Binding-site contacts:
Ligand atom C6 contacts residue GLY300 of chain 1.B at 3.5 Å.
Ligand atom C5 contacts residue HEM1 of chain 1.F at 3.5 Å.
Ligand atom C3 contacts residue VAL281 of chain 1.B at 3.5 Å (hydrophobic).
Ligand atom C26 contacts residue ARG317 of chain 1.B at 3.4 Å.
Ligand atom F12 contacts residue HEM1 of chain 1.F at 3.4 Å.
Ligand atom O22 contacts residue TYR302 of chain 1.B at 3.5 Å (h-bond).
Ligand atom N7 contacts residue HEM1 of chain 1.F at 3.3 Å.
Ligand atom N11 contacts residue GLU306 of chain 1.B at 2.9 Å (salt-bridge).
Ligand atom N9 contacts residue GLU306 of chain 1.B at 2.6 Å (salt-bridge).
Ligand atom C3 contacts residue HEM1 of chain 1.F at 3.3 Å.
Ligand atom C1 contacts residue HEM1 of chain 1.F at 3.3 Å.
Ligand atom C17 contacts residue PRO279 of chain 1.B at 3.7 Å (hydrophobic).
Ligand atom C8 contacts residue GLU306 of chain 1.B at 3.6 Å.
Ligand atom C24 contacts residue ARG317 of chain 1.B at 3.5 Å.
Ligand atom C20 contacts residue GLN192 of chain 1.B at 3.7 Å.
Ligand atom C2 contacts residue HEM1 of chain 1.F at 3.3 Å.
Ligand atom C24 contacts residue ARG195 of chain 1.B at 3.4 Å.
Ligand atom N9 contacts residue HEM1 of chain 1.F at 3.5 Å.
Ligand atom F12 contacts residue TRP301 of chain 1.B at 3.1 Å.
Ligand atom N11 contacts residue PRO279 of chain 1.B at 3.6 Å.
Ligand atom F27 contacts residue PHE298 of chain 1.B at 3.5 Å.
Ligand atom F12 contacts residue PRO279 of chain 1.B at 3.5 Å.
Ligand atom C10 contacts residue PRO279 of chain 1.B at 3.6 Å (hydrophobic).
Ligand atom C26 contacts residue TYR276 of chain 1.B at 3.6 Å (hydrophobic).
Ligand atom C10 contacts residue GLU306 of chain 1.B at 3.5 Å.
Ligand atom O25 contacts residue ASP311 of chain 1.B at 3.7 Å.
Ligand atom F12 contacts residue GLY300 of chain 1.B at 3.0 Å.
Ligand atom C8 contacts residue HEM1 of chain 1.F at 3.3 Å.
Ligand atom C1 contacts residue GLY300 of chain 1.B at 3.3 Å.
Ligand atom C4 contacts residue HEM1 of chain 1.F at 3.5 Å.
Ligand atom F27 contacts residue VAL281 of chain 1.B at 2.8 Å.
Ligand atom O22 contacts residue TYR276 of chain 1.B at 2.7 Å (h-bond).
Ligand atom F27 contacts residue HEM1 of chain 1.F at 3.2 Å.
Ligand atom N11 contacts residue HEM1 of chain 1.F at 3.6 Å.
Ligand atom C6 contacts residue HEM1 of chain 1.F at 3.4 Å.
Ligand atom N11 contacts residue TRP301 of chain 1.B at 2.8 Å (h-bond).
Ligand atom C26 contacts residue ARG195 of chain 1.B at 3.4 Å.
Ligand atom O25 contacts residue ARG195 of chain 1.B at 3.0 Å.
Ligand atom O25 contacts residue ARG317 of chain 1.B at 2.8 Å (salt-bridge).
Ligand atom C2 contacts residue PHE298 of chain 1.B at 3.5 Å (hydrophobic).

Sequence of chain 1.B:
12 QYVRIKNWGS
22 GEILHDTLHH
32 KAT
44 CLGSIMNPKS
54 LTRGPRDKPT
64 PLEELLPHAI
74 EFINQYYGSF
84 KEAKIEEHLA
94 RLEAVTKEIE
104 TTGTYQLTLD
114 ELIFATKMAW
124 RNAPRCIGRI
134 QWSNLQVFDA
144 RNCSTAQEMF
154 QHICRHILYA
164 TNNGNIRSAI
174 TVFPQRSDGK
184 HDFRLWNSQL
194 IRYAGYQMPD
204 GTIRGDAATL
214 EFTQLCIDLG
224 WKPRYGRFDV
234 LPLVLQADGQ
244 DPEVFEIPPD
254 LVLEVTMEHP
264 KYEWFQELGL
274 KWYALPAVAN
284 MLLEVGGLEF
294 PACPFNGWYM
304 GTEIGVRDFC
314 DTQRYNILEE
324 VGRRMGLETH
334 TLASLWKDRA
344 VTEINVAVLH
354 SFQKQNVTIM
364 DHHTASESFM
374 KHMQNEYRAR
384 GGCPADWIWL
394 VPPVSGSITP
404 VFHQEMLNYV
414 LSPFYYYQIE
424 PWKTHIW

This small molecule binds to this protein.
Small molecule (SMILES): NC1=N[C@H](CCNC(=O)c2ccoc2)Nc2c(F)ccc(F)c21